Binding-site contacts:
Ligand atom C09 contacts residue PHE169 of chain 1.B at 3.7 Å (hydrophobic).
Ligand atom C12 contacts residue PRO176 of chain 1.B at 3.2 Å (hydrophobic).
Ligand atom BR1 contacts residue GLY116 of chain 1.B at 3.7 Å.
Ligand atom C20 contacts residue TYR178 of chain 1.B at 4.1 Å (hydrophobic).
Ligand atom C08 contacts residue ILE222 of chain 1.B at 3.4 Å (hydrophobic).
Ligand atom C12 contacts residue ALA177 of chain 1.B at 4.1 Å (hydrophobic).
Ligand atom C07 contacts residue NAD1 of chain 1.G at 3.2 Å.
Ligand atom BR1 contacts residue ALA218 of chain 1.B at 4.0 Å.
Ligand atom C06 contacts residue ILE222 of chain 1.B at 3.8 Å (hydrophobic).
Ligand atom O13 contacts residue NAD1 of chain 1.G at 2.4 Å (h-bond).
Ligand atom C12 contacts residue ILE235 of chain 1.B at 4.1 Å (hydrophobic).
Ligand atom C09 contacts residue PRO213 of chain 1.B at 4.0 Å (hydrophobic).
Ligand atom C01 contacts residue NAD1 of chain 1.G at 3.3 Å.
Ligand atom O13 contacts residue LYS185 of chain 1.B at 3.9 Å.
Ligand atom C05 contacts residue TYR178 of chain 1.B at 3.4 Å (hydrophobic).
Ligand atom C02 contacts residue NAD1 of chain 1.G at 3.6 Å.
Ligand atom C19 contacts residue MET181 of chain 1.B at 3.9 Å (hydrophobic).
Ligand atom C20 contacts residue MET181 of chain 1.B at 4.0 Å (hydrophobic).
Ligand atom C15 contacts residue NAD1 of chain 1.G at 3.7 Å.
Ligand atom C04 contacts residue NAD1 of chain 1.G at 3.3 Å.
Ligand atom O13 contacts residue TYR178 of chain 1.B at 2.5 Å (h-bond).
Ligand atom C18 contacts residue MET118 of chain 1.B at 3.8 Å (hydrophobic).
Ligand atom C06 contacts residue NAD1 of chain 1.G at 3.2 Å.
Ligand atom O14 contacts residue NAD1 of chain 1.G at 3.1 Å (h-bond).
Ligand atom C10 contacts residue LEU238 of chain 1.B at 4.0 Å (hydrophobic).
Ligand atom C05 contacts residue PHE169 of chain 1.B at 4.0 Å (hydrophobic).
Ligand atom C05 contacts residue NAD1 of chain 1.G at 3.4 Å.
Ligand atom C17 contacts residue GLY116 of chain 1.B at 4.0 Å.
Ligand atom C07 contacts residue PHE169 of chain 1.B at 3.9 Å (hydrophobic).
Ligand atom C19 contacts residue MET123 of chain 1.B at 3.8 Å (hydrophobic).
Ligand atom C07 contacts residue ILE222 of chain 1.B at 4.1 Å (hydrophobic).
Ligand atom C17 contacts residue PHE117 of chain 1.B at 3.9 Å (hydrophobic).
Ligand atom C01 contacts residue ILE222 of chain 1.B at 3.6 Å (hydrophobic).
Ligand atom BR1 contacts residue NAD1 of chain 1.G at 3.5 Å.
Ligand atom C04 contacts residue TYR178 of chain 1.B at 3.4 Å (hydrophobic).
Ligand atom C07 contacts residue MET219 of chain 1.B at 3.9 Å (hydrophobic).
Ligand atom C01 contacts residue MET219 of chain 1.B at 3.9 Å (hydrophobic).
Ligand atom C03 contacts residue NAD1 of chain 1.G at 3.4 Å.
Ligand atom C08 contacts residue PHE169 of chain 1.B at 3.6 Å (hydrophobic).
Ligand atom C12 contacts residue LEU238 of chain 1.B at 4.0 Å (hydrophobic).

A protein and the small-molecule ligand that binds it are described below.
Small molecule (SMILES): CCCCCCc1ccc(Oc2ccccc2Br)c(O)c1

Sequence of chain 1.B:
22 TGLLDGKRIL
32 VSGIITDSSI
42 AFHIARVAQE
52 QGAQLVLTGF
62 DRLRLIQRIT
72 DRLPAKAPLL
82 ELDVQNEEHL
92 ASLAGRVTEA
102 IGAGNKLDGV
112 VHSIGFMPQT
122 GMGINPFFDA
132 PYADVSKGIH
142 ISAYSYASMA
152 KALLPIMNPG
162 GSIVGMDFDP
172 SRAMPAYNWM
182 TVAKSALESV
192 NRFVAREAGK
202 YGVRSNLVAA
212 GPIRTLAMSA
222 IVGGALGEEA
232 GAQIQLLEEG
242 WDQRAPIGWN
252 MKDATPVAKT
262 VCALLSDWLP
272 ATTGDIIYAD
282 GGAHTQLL